Sequence of chain 1.P:
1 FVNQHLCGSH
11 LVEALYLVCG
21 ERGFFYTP

Sequence of chain 1.S:
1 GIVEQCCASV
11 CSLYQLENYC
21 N

Binding-site contacts:
Ligand atom C3 contacts residue HIS5 of chain 1.P at 3.6 Å.
Ligand atom C3 contacts residue LEU17 of chain 1.N at 4.5 Å (hydrophobic).
Ligand atom C7 contacts residue ALA14 of chain 1.T at 3.6 Å (hydrophobic).
Ligand atom O1 contacts residue CYS6 of chain 1.S at 2.5 Å (h-bond).
Ligand atom C1 contacts residue CYS6 of chain 1.S at 3.2 Å (hydrophobic).
Ligand atom C5 contacts residue CYS6 of chain 1.S at 4.4 Å (hydrophobic).
Ligand atom C1 contacts residue VAL10 of chain 1.S at 4.3 Å (hydrophobic).
Ligand atom C3 contacts residue LEU16 of chain 1.S at 4.2 Å (hydrophobic).
Ligand atom C7 contacts residue LEU17 of chain 1.N at 3.5 Å (hydrophobic).
Ligand atom C2 contacts residue CYS11 of chain 1.S at 3.9 Å (hydrophobic).
Ligand atom C5 contacts residue LEU11 of chain 1.T at 3.6 Å (hydrophobic).
Ligand atom C6 contacts residue CYS7 of chain 1.T at 4.4 Å (hydrophobic).
Ligand atom O1 contacts residue VAL10 of chain 1.S at 3.4 Å.
Ligand atom O1 contacts residue SER9 of chain 1.S at 3.3 Å (h-bond).
Ligand atom C6 contacts residue LEU11 of chain 1.T at 3.6 Å (hydrophobic).
Ligand atom C6 contacts residue CYS6 of chain 1.S at 3.1 Å (hydrophobic).
Ligand atom C3 contacts residue LEU11 of chain 1.T at 4.2 Å (hydrophobic).
Ligand atom C5 contacts residue HIS5 of chain 1.P at 3.8 Å.
Ligand atom C3 contacts residue ALA14 of chain 1.T at 4.4 Å (hydrophobic).
Ligand atom C5 contacts residue HIS10 of chain 1.T at 4.4 Å.
Ligand atom C4 contacts residue HIS10 of chain 1.T at 4.5 Å.
Ligand atom C4 contacts residue LEU11 of chain 1.T at 4.0 Å (hydrophobic).
Ligand atom C4 contacts residue HIS5 of chain 1.P at 3.5 Å.
Ligand atom O1 contacts residue CYS11 of chain 1.S at 2.8 Å (h-bond).
Ligand atom C6 contacts residue VAL2 of chain 1.P at 4.2 Å (hydrophobic).
Ligand atom C1 contacts residue CYS11 of chain 1.S at 3.8 Å (hydrophobic).
Ligand atom C2 contacts residue LEU11 of chain 1.T at 4.2 Å (hydrophobic).
Ligand atom O1 contacts residue LEU11 of chain 1.T at 4.5 Å.
Ligand atom C7 contacts residue LEU16 of chain 1.S at 3.5 Å (hydrophobic).
Ligand atom C1 contacts residue LEU11 of chain 1.T at 3.8 Å (hydrophobic).
Ligand atom C2 contacts residue LEU16 of chain 1.S at 4.2 Å (hydrophobic).
Ligand atom C7 contacts residue HIS5 of chain 1.P at 3.9 Å.
Ligand atom C6 contacts residue HIS5 of chain 1.P at 4.2 Å.
Ligand atom O1 contacts residue VAL2 of chain 1.P at 4.4 Å.
Ligand atom C2 contacts residue HIS5 of chain 1.P at 4.2 Å.

A protein and the small-molecule ligand that binds it are described below.
Small molecule (SMILES): Cc1cccc(O)c1

Sequence of chain 1.N:
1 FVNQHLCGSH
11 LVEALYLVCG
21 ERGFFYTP

Sequence of chain 1.T:
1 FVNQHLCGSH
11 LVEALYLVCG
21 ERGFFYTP